Sequence of chain 1.A:
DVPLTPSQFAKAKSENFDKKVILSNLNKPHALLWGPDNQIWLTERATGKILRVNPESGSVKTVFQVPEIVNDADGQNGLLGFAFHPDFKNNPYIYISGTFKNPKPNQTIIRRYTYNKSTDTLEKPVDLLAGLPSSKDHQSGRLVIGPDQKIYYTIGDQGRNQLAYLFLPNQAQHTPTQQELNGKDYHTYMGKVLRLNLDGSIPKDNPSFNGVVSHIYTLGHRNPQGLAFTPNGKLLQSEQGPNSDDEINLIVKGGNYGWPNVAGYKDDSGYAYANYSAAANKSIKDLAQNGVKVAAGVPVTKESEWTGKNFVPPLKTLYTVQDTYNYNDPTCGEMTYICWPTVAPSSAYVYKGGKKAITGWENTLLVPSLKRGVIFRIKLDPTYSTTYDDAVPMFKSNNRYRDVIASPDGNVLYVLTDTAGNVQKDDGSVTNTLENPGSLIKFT

Binding-site contacts:
Ligand atom O2 contacts residue GLN168 of chain 1.A at 4.0 Å.
Ligand atom C2 contacts residue LEU169 of chain 1.A at 4.2 Å (hydrophobic).
Ligand atom C6 contacts residue TYR343 of chain 1.A at 3.8 Å (hydrophobic).
Ligand atom O2 contacts residue GLN76 of chain 1.A at 3.0 Å (h-bond).
Ligand atom C2 contacts residue PQQ1 of chain 1.G at 4.2 Å.
Ligand atom O5 contacts residue PQQ1 of chain 1.G at 3.8 Å.
Ligand atom O2 contacts residue ASP143 of chain 1.A at 2.6 Å (salt-bridge).
Ligand atom O3 contacts residue ASP143 of chain 1.A at 4.3 Å.
Ligand atom O6 contacts residue LEU169 of chain 1.A at 4.3 Å.
Ligand atom C1 contacts residue ARG228 of chain 1.A at 4.1 Å.
Ligand atom C6 contacts residue TRP346 of chain 1.A at 3.7 Å (hydrophobic).
Ligand atom O2 contacts residue HIS144 of chain 1.A at 3.5 Å (h-bond).
Ligand atom C5 contacts residue TYR343 of chain 1.A at 4.4 Å (hydrophobic).
Ligand atom C2 contacts residue HIS144 of chain 1.A at 4.2 Å.
Ligand atom C2 contacts residue GLN76 of chain 1.A at 4.1 Å.
Ligand atom O6 contacts residue TYR343 of chain 1.A at 4.5 Å.
Ligand atom O6 contacts residue TRP346 of chain 1.A at 3.8 Å.
Ligand atom C6 contacts residue PQQ1 of chain 1.G at 4.4 Å.
Ligand atom C5 contacts residue PQQ1 of chain 1.G at 3.9 Å.
Ligand atom O5 contacts residue GLN168 of chain 1.A at 4.2 Å.
Ligand atom O5 contacts residue ARG228 of chain 1.A at 4.4 Å.
Ligand atom C1 contacts residue PQQ1 of chain 1.G at 3.2 Å.
Ligand atom O2 contacts residue PQQ1 of chain 1.G at 3.8 Å.
Ligand atom C1 contacts residue GLN168 of chain 1.A at 3.7 Å.
Ligand atom C2 contacts residue GLN168 of chain 1.A at 3.7 Å.
Ligand atom C4 contacts residue LEU169 of chain 1.A at 4.4 Å (hydrophobic).
Ligand atom O1 contacts residue HIS144 of chain 1.A at 3.0 Å (h-bond).
Ligand atom O4 contacts residue TYR343 of chain 1.A at 4.1 Å.
Ligand atom O3 contacts residue GLN76 of chain 1.A at 3.7 Å.
Ligand atom C3 contacts residue GLN76 of chain 1.A at 4.0 Å.
Ligand atom O1 contacts residue GLN168 of chain 1.A at 2.7 Å (h-bond).
Ligand atom C3 contacts residue PQQ1 of chain 1.G at 4.2 Å.
Ligand atom C1 contacts residue HIS144 of chain 1.A at 4.0 Å.
Ligand atom O1 contacts residue ARG228 of chain 1.A at 2.8 Å (salt-bridge).
Ligand atom O1 contacts residue PQQ1 of chain 1.G at 3.3 Å (h-bond).
Ligand atom C2 contacts residue ASP143 of chain 1.A at 3.7 Å.

A small-molecule ligand and the protein it binds are described below.
Small molecule (SMILES): OC[C@H]1O[C@@H](O)[C@H](O)[C@@H](O)[C@@H]1O